Sequence of chain 1.A:
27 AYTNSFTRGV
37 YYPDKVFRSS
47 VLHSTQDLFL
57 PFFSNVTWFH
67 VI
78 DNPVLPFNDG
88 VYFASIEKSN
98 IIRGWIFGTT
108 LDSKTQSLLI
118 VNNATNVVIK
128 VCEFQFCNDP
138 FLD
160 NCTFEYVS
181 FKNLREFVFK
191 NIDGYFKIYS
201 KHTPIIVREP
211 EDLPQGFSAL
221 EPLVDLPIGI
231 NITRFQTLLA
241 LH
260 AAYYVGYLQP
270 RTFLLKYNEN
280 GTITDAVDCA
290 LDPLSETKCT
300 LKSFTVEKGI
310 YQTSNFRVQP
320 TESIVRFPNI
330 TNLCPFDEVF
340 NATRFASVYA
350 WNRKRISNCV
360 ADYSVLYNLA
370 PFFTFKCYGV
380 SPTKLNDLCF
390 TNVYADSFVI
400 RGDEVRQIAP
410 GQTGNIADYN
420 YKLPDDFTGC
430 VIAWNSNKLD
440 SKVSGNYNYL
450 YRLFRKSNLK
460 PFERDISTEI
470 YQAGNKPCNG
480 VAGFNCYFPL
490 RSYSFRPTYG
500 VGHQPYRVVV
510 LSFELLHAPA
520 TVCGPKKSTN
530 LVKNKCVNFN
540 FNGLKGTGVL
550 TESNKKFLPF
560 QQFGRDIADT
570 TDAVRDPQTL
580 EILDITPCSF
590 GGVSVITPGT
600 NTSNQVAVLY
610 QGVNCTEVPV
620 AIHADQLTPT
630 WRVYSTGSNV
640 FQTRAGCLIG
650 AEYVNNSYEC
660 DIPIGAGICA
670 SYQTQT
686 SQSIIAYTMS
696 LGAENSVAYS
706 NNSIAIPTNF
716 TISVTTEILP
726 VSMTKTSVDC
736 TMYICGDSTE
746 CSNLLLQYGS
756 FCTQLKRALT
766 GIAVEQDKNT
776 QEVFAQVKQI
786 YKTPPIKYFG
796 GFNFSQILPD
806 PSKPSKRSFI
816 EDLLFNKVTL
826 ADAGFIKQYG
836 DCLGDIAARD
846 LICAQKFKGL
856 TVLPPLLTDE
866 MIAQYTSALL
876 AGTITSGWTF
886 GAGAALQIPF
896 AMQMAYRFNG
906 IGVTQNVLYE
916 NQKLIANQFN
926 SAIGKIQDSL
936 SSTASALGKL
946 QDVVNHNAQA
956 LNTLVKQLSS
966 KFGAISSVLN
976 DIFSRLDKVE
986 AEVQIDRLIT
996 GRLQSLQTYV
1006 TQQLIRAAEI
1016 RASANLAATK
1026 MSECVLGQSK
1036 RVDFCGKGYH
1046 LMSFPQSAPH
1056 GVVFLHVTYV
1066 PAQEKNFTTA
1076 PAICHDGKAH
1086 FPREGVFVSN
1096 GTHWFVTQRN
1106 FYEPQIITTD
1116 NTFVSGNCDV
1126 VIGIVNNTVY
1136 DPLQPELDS

This protein binds this small molecule.
Small molecule (SMILES): CC(=O)N[C@@H]1[C@@H](O)[C@H](O)[C@@H](CO)O[C@H]1O

Binding-site contacts:
Ligand atom C8 contacts residue TYR652 of chain 1.A at 4.2 Å (hydrophobic).
Ligand atom C7 contacts residue ASN654 of chain 1.A at 3.2 Å.
Ligand atom C1 contacts residue ASN654 of chain 1.A at 1.4 Å.
Ligand atom C4 contacts residue ASN654 of chain 1.A at 4.2 Å.
Ligand atom N2 contacts residue ASN654 of chain 1.A at 2.9 Å (h-bond).
Ligand atom C5 contacts residue ASN654 of chain 1.A at 3.7 Å.
Ligand atom C8 contacts residue ASN654 of chain 1.A at 4.4 Å.
Ligand atom C2 contacts residue ASN654 of chain 1.A at 2.4 Å.
Ligand atom O7 contacts residue ASN654 of chain 1.A at 3.1 Å (h-bond).
Ligand atom O5 contacts residue ASN654 of chain 1.A at 2.4 Å (h-bond).
Ligand atom C3 contacts residue ASN654 of chain 1.A at 3.8 Å.